This small molecule binds to this protein.
Small molecule (SMILES): CC(=O)N[C@@H]1[C@@H](O)[C@H](O)[C@@H](CO)O[C@H]1O

Sequence of chain 1.A:
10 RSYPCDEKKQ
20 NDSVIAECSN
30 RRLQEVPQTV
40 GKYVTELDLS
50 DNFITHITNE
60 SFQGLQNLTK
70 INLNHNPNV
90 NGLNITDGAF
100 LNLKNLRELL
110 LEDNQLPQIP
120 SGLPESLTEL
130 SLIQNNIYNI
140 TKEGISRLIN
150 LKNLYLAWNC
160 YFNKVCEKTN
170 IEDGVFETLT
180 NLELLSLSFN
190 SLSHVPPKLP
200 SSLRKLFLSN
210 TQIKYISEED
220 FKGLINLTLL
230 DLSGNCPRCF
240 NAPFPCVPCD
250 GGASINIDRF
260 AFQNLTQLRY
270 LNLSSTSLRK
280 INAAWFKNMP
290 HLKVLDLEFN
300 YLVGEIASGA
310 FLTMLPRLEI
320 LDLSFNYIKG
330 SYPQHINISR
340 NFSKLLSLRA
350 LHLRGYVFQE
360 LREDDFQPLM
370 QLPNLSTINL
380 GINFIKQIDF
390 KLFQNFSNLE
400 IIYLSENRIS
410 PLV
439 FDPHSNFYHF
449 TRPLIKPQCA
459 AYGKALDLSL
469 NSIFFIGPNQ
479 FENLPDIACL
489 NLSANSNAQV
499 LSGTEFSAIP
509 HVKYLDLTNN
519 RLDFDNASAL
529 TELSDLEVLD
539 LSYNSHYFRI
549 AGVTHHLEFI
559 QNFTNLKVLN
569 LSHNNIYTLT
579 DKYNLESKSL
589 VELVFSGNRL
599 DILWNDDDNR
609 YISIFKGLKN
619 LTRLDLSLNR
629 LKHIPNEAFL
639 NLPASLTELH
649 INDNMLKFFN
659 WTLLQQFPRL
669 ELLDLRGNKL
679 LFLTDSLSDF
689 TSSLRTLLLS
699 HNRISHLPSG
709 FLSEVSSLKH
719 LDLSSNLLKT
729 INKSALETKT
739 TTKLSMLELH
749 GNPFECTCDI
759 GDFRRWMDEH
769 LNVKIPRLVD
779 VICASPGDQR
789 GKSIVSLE

Binding-site contacts:
Ligand atom O6 contacts residue ARG203 of chain 1.A at 3.1 Å (salt-bridge).
Ligand atom N2 contacts residue SER200 of chain 1.A at 4.2 Å.
Ligand atom O7 contacts residue SER201 of chain 1.A at 3.8 Å.
Ligand atom O7 contacts residue SER200 of chain 1.A at 3.7 Å.
Ligand atom C6 contacts residue ARG203 of chain 1.A at 3.4 Å.
Ligand atom C7 contacts residue ASN225 of chain 1.A at 3.9 Å.
Ligand atom C8 contacts residue THR179 of chain 1.A at 4.5 Å.
Ligand atom O5 contacts residue ARG203 of chain 1.A at 3.6 Å.
Ligand atom C8 contacts residue SER201 of chain 1.A at 3.8 Å.
Ligand atom N2 contacts residue ASN225 of chain 1.A at 2.9 Å (h-bond).
Ligand atom C5 contacts residue ASN225 of chain 1.A at 3.6 Å.
Ligand atom C5 contacts residue ARG203 of chain 1.A at 4.1 Å.
Ligand atom C4 contacts residue ASN225 of chain 1.A at 4.2 Å.
Ligand atom C3 contacts residue ASN225 of chain 1.A at 3.8 Å.
Ligand atom C7 contacts residue SER201 of chain 1.A at 4.0 Å.
Ligand atom C1 contacts residue ASN225 of chain 1.A at 1.4 Å.
Ligand atom C2 contacts residue ASN225 of chain 1.A at 2.5 Å.
Ligand atom C1 contacts residue ARG203 of chain 1.A at 4.5 Å.
Ligand atom O5 contacts residue ASN225 of chain 1.A at 2.3 Å (h-bond).
Ligand atom C7 contacts residue SER200 of chain 1.A at 4.0 Å.